A small-molecule ligand and the protein it binds are described below.
Small molecule (SMILES): Nc1ncnc2c1ncn2[C@@H]1C[C@@H](O)[C@H](CO)O1

Sequence of chain 2.A:
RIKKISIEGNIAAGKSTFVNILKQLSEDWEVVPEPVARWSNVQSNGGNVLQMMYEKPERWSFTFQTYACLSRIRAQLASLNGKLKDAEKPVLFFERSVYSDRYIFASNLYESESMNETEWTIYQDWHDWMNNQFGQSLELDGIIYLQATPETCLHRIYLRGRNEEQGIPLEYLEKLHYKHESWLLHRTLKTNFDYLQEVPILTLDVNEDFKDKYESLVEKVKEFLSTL

Binding-site contacts:
Ligand atom C5 contacts residue PHE156 of chain 2.A at 3.7 Å (hydrophobic).
Ligand atom C6 contacts residue GLN116 of chain 2.A at 3.4 Å.
Ligand atom O3' contacts residue TYR105 of chain 2.A at 2.6 Å (h-bond).
Ligand atom C3' contacts residue TYR105 of chain 2.A at 3.7 Å (hydrophobic).
Ligand atom N1 contacts residue PHE156 of chain 2.A at 3.2 Å.
Ligand atom N3 contacts residue PHE115 of chain 2.A at 3.7 Å.
Ligand atom C8 contacts residue ARG147 of chain 2.A at 3.3 Å.
Ligand atom N6 contacts residue PHE156 of chain 2.A at 3.7 Å.
Ligand atom C6 contacts residue PHE115 of chain 2.A at 3.5 Å (hydrophobic).
Ligand atom C5 contacts residue PHE115 of chain 2.A at 3.7 Å (hydrophobic).
Ligand atom N6 contacts residue ASP152 of chain 2.A at 3.0 Å (salt-bridge).
Ligand atom C2' contacts residue LEU101 of chain 2.A at 3.6 Å (hydrophobic).
Ligand atom N1 contacts residue PHE115 of chain 2.A at 3.4 Å.
Ligand atom C2 contacts residue PHE156 of chain 2.A at 3.5 Å (hydrophobic).
Ligand atom C5' contacts residue GLU216 of chain 2.A at 3.5 Å.
Ligand atom C4 contacts residue PHE115 of chain 2.A at 3.8 Å (hydrophobic).
Ligand atom C3' contacts residue GLU216 of chain 2.A at 3.3 Å.
Ligand atom O3' contacts residue GLU216 of chain 2.A at 2.7 Å (salt-bridge).
Ligand atom C4' contacts residue GLU216 of chain 2.A at 3.4 Å.
Ligand atom O4' contacts residue GLU72 of chain 2.A at 3.4 Å (salt-bridge).
Ligand atom O4' contacts residue ARG147 of chain 2.A at 3.0 Å (salt-bridge).
Ligand atom C2' contacts residue TYR105 of chain 2.A at 3.7 Å (hydrophobic).
Ligand atom N6 contacts residue GLN116 of chain 2.A at 2.9 Å (h-bond).
Ligand atom C2 contacts residue PHE115 of chain 2.A at 3.5 Å (hydrophobic).
Ligand atom N3 contacts residue PHE156 of chain 2.A at 3.4 Å.
Ligand atom N9 contacts residue ARG147 of chain 2.A at 3.8 Å.
Ligand atom C4 contacts residue PHE156 of chain 2.A at 3.7 Å (hydrophobic).
Ligand atom C5' contacts residue VAL74 of chain 2.A at 3.8 Å (hydrophobic).
Ligand atom N7 contacts residue ASP152 of chain 2.A at 3.8 Å.
Ligand atom O5' contacts residue GLU72 of chain 2.A at 2.3 Å (salt-bridge).
Ligand atom N7 contacts residue ARG123 of chain 2.A at 3.2 Å (salt-bridge).
Ligand atom C2 contacts residue GLN116 of chain 2.A at 3.4 Å.
Ligand atom C8 contacts residue TRP77 of chain 2.A at 3.5 Å (hydrophobic).
Ligand atom C8 contacts residue GLU72 of chain 2.A at 3.5 Å.
Ligand atom N1 contacts residue GLN116 of chain 2.A at 2.8 Å (h-bond).
Ligand atom C5' contacts residue GLU72 of chain 2.A at 3.3 Å.
Ligand atom C6 contacts residue PHE156 of chain 2.A at 3.4 Å (hydrophobic).
Ligand atom C2 contacts residue MET104 of chain 2.A at 3.8 Å (hydrophobic).
Ligand atom O5' contacts residue ARG147 of chain 2.A at 3.5 Å (salt-bridge).
Ligand atom N7 contacts residue TRP77 of chain 2.A at 3.7 Å.